Binding-site contacts:
Ligand atom C22 contacts residue THR2803 of chain 1.B at 3.7 Å.
Ligand atom C23 contacts residue TRP2799 of chain 1.B at 3.9 Å (hydrophobic).
Ligand atom O5 contacts residue LEU2745 of chain 1.B at 3.9 Å.
Ligand atom C15 contacts residue PRO2729 of chain 1.B at 3.8 Å (hydrophobic).
Ligand atom S26 contacts residue ILE2918 of chain 1.B at 4.0 Å.
Ligand atom C12 contacts residue THR2803 of chain 1.B at 3.7 Å.
Ligand atom C10 contacts residue TYR2785 of chain 1.B at 3.9 Å (hydrophobic).
Ligand atom O11 contacts residue CYS2800 of chain 1.B at 3.0 Å (h-bond).
Ligand atom C10 contacts residue GLU2798 of chain 1.B at 3.9 Å.
Ligand atom C4 contacts residue LEU2745 of chain 1.B at 3.8 Å (hydrophobic).
Ligand atom C20 contacts residue TRP2799 of chain 1.B at 3.9 Å (hydrophobic).
Ligand atom C16 contacts residue PRO2729 of chain 1.B at 3.5 Å (hydrophobic).
Ligand atom C23 contacts residue THR2803 of chain 1.B at 3.1 Å.
Ligand atom C9 contacts residue GLU2798 of chain 1.B at 3.7 Å.
Ligand atom C24 contacts residue TRP2799 of chain 1.B at 3.9 Å (hydrophobic).
Ligand atom C23 contacts residue PRO2805 of chain 1.B at 3.7 Å (hydrophobic).
Ligand atom C22 contacts residue PRO2805 of chain 1.B at 3.5 Å (hydrophobic).
Ligand atom C25 contacts residue TRP2799 of chain 1.B at 3.8 Å (hydrophobic).
Ligand atom C13 contacts residue TRP2799 of chain 1.B at 3.5 Å (hydrophobic).
Ligand atom S19 contacts residue ALA2723 of chain 1.B at 3.5 Å (h-bond).
Ligand atom C3 contacts residue ILE2918 of chain 1.B at 3.9 Å (hydrophobic).
Ligand atom C15 contacts residue LEU2745 of chain 1.B at 3.9 Å (hydrophobic).
Ligand atom C9 contacts residue LEU2797 of chain 1.B at 3.7 Å (hydrophobic).
Ligand atom C2 contacts residue ILE2918 of chain 1.B at 3.9 Å (hydrophobic).
Ligand atom O11 contacts residue TRP2799 of chain 1.B at 4.0 Å.
Ligand atom C17 contacts residue ALA2723 of chain 1.B at 3.6 Å (hydrophobic).
Ligand atom O11 contacts residue GLU2798 of chain 1.B at 3.9 Å.
Ligand atom C12 contacts residue CYS2800 of chain 1.B at 3.6 Å (hydrophobic).
Ligand atom O5 contacts residue TRP2799 of chain 1.B at 4.0 Å.
Ligand atom C24 contacts residue LEU2907 of chain 1.B at 3.9 Å (hydrophobic).
Ligand atom C12 contacts residue LEU2907 of chain 1.B at 3.8 Å (hydrophobic).
Ligand atom C10 contacts residue CYS2800 of chain 1.B at 3.8 Å (hydrophobic).
Ligand atom O1 contacts residue LYS2747 of chain 1.B at 3.6 Å (salt-bridge).
Ligand atom C6 contacts residue LEU2797 of chain 1.B at 3.9 Å (hydrophobic).
Ligand atom C9 contacts residue TYR2785 of chain 1.B at 3.8 Å (hydrophobic).
Ligand atom C21 contacts residue PRO2805 of chain 1.B at 3.7 Å (hydrophobic).
Ligand atom C20 contacts residue PRO2805 of chain 1.B at 3.9 Å (hydrophobic).
Ligand atom N8 contacts residue LEU2797 of chain 1.B at 3.8 Å.
Ligand atom C7 contacts residue LEU2797 of chain 1.B at 3.9 Å (hydrophobic).
Ligand atom C7 contacts residue ILE2918 of chain 1.B at 4.0 Å (hydrophobic).

Sequence of chain 1.B:
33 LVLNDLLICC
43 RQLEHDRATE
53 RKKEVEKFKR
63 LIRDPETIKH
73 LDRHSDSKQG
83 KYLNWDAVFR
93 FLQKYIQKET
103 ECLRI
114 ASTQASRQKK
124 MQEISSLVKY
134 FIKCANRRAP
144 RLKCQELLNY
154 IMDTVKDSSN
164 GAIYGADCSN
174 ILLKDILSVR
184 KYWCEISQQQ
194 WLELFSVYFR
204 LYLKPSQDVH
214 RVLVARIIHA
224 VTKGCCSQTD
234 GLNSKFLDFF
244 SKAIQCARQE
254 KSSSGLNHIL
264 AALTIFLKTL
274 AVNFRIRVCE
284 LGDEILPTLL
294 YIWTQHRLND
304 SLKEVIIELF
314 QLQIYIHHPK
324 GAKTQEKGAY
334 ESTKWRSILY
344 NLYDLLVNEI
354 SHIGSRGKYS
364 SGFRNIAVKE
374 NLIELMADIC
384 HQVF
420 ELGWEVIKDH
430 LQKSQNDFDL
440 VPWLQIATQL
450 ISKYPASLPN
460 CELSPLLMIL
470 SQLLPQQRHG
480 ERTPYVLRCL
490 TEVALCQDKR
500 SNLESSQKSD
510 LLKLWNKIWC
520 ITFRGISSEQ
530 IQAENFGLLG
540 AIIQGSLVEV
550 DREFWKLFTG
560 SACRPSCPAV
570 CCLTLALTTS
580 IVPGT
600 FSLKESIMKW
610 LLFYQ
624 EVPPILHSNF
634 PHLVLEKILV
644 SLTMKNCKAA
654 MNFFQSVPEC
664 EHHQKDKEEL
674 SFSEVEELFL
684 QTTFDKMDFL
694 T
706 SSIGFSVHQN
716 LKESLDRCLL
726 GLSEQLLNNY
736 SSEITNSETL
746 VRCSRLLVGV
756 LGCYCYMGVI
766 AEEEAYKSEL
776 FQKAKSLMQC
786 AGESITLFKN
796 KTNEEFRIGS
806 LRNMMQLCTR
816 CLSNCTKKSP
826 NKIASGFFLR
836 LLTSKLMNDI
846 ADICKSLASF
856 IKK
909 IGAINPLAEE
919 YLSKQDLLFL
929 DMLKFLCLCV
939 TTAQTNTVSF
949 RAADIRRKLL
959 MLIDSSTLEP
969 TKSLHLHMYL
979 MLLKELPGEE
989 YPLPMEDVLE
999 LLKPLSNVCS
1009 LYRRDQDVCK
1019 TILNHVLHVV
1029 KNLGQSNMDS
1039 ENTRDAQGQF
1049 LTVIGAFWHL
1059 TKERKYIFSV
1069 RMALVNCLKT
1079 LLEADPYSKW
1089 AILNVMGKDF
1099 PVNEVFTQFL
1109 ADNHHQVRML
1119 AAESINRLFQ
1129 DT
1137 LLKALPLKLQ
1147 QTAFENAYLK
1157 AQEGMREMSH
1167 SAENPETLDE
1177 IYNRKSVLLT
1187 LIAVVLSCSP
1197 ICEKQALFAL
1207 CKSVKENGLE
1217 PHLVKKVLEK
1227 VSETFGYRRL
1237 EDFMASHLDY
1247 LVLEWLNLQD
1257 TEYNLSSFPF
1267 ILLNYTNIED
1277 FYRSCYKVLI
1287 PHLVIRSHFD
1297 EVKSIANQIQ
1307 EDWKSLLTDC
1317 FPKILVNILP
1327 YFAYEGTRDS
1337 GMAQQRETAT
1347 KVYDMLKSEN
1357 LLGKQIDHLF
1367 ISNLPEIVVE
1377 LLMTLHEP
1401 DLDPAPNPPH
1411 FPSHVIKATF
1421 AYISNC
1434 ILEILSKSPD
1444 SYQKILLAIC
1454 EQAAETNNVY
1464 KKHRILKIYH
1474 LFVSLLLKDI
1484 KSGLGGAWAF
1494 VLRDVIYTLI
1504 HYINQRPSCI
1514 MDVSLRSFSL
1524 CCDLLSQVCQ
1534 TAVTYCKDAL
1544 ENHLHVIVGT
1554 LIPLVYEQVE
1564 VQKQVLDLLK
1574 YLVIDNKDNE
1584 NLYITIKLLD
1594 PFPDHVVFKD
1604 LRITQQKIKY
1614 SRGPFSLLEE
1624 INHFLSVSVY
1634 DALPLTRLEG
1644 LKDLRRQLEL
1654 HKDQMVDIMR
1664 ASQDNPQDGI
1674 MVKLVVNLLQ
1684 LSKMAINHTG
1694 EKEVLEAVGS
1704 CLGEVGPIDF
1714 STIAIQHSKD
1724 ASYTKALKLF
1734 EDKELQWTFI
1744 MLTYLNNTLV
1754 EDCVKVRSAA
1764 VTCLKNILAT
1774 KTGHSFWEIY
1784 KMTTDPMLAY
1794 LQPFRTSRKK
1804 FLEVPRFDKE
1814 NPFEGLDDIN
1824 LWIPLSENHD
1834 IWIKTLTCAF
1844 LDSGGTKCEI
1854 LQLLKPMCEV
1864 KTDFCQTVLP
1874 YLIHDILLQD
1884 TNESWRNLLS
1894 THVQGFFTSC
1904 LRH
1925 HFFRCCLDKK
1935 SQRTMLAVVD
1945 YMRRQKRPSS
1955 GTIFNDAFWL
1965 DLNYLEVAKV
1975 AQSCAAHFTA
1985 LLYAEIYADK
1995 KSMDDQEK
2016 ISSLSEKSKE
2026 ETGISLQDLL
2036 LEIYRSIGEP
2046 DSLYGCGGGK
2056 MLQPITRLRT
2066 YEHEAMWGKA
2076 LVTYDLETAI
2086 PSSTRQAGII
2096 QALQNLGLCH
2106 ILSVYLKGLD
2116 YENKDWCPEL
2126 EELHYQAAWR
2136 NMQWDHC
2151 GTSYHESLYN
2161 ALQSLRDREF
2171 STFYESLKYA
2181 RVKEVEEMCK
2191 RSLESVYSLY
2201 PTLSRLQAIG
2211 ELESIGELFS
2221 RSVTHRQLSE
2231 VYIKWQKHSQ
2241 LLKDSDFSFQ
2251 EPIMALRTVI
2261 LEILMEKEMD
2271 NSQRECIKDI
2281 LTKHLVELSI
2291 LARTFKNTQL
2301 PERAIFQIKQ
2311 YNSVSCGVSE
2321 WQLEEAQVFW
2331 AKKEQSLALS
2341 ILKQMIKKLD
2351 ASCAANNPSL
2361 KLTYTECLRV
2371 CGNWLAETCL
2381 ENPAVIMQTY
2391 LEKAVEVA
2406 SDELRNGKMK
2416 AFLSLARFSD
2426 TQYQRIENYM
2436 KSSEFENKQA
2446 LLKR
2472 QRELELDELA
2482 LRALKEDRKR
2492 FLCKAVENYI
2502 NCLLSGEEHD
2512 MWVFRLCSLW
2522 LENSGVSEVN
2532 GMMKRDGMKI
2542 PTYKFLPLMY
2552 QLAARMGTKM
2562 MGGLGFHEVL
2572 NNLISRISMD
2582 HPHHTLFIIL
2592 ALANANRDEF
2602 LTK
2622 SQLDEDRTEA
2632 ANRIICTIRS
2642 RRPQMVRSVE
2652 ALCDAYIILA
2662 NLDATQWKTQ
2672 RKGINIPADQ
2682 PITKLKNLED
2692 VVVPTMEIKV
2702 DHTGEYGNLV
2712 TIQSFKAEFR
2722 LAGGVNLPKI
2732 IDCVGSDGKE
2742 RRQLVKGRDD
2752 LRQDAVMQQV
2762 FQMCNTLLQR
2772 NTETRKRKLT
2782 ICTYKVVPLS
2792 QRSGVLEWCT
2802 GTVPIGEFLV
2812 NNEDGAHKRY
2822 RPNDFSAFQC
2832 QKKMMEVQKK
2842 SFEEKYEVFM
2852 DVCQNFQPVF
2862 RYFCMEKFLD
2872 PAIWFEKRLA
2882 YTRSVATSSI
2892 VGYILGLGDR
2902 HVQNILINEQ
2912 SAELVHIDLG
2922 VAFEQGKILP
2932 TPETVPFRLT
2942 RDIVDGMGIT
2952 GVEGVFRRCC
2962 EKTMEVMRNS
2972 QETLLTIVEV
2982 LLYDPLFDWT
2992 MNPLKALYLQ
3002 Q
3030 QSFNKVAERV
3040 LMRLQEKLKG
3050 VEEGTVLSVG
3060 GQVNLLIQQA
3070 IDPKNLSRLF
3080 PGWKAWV

The small molecule below binds the protein below.
Small molecule (SMILES): O=c1cc(-c2cccc3c2Sc2ccccc2S3)oc(N2CCOCC2)c1